Sequence of chain 2.A:
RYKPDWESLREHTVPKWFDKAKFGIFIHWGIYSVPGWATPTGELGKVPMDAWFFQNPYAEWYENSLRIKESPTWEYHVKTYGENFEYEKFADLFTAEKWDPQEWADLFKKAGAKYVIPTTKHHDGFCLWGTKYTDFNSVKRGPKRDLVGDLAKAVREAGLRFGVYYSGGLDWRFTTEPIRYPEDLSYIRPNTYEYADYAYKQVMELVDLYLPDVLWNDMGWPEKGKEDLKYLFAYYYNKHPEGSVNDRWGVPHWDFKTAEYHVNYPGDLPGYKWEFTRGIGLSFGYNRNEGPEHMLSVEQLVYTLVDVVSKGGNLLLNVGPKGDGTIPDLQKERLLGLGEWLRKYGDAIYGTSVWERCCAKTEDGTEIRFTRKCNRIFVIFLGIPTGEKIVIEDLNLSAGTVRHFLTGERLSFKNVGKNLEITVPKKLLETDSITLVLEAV

Binding-site contacts:
Ligand atom CAI contacts residue HIS129 of chain 2.A at 3.2 Å.
Ligand atom CAH contacts residue PHE290 of chain 2.A at 3.7 Å (hydrophobic).
Ligand atom CAL contacts residue ASP224 of chain 2.A at 3.8 Å.
Ligand atom CAA contacts residue PHE290 of chain 2.A at 3.6 Å (hydrophobic).
Ligand atom CAK contacts residue HIS128 of chain 2.A at 3.9 Å.
Ligand atom CAI contacts residue ASP224 of chain 2.A at 3.4 Å.
Ligand atom OAD contacts residue TRP67 of chain 2.A at 3.1 Å (h-bond).
Ligand atom CAL contacts residue PHE290 of chain 2.A at 4.0 Å (hydrophobic).
Ligand atom CAF contacts residue MET225 of chain 2.A at 4.1 Å (hydrophobic).
Ligand atom CAJ contacts residue HIS128 of chain 2.A at 3.9 Å.
Ligand atom CAA contacts residue GLU266 of chain 2.A at 3.7 Å.
Ligand atom NAG contacts residue ARG254 of chain 2.A at 3.9 Å.
Ligand atom OAD contacts residue HIS128 of chain 2.A at 3.0 Å.
Ligand atom CAA contacts residue THR283 of chain 2.A at 4.0 Å.
Ligand atom OAD contacts residue HIS129 of chain 2.A at 3.9 Å.
Ligand atom CAK contacts residue GLU66 of chain 2.A at 3.6 Å.
Ligand atom CAJ contacts residue TYR64 of chain 2.A at 4.0 Å (hydrophobic).
Ligand atom CAB contacts residue TRP222 of chain 2.A at 4.0 Å (hydrophobic).
Ligand atom CAB contacts residue HIS34 of chain 2.A at 3.5 Å.
Ligand atom OAE contacts residue HIS34 of chain 2.A at 2.8 Å (h-bond).
Ligand atom CAB contacts residue PHE32 of chain 2.A at 3.7 Å (hydrophobic).
Ligand atom CAF contacts residue ASP224 of chain 2.A at 3.1 Å.
Ligand atom OAE contacts residue ASP224 of chain 2.A at 3.4 Å (salt-bridge).
Ligand atom CAJ contacts residue GLU66 of chain 2.A at 3.4 Å.
Ligand atom CAH contacts residue HIS34 of chain 2.A at 3.9 Å.
Ligand atom CAB contacts residue TYR171 of chain 2.A at 3.7 Å (hydrophobic).
Ligand atom CAB contacts residue ASP224 of chain 2.A at 3.6 Å.
Ligand atom OAD contacts residue TYR64 of chain 2.A at 4.0 Å.
Ligand atom OAE contacts residue HIS128 of chain 2.A at 2.9 Å (h-bond).
Ligand atom CAK contacts residue HIS34 of chain 2.A at 3.6 Å.
Ligand atom CAI contacts residue TRP67 of chain 2.A at 3.9 Å (hydrophobic).
Ligand atom NAG contacts residue ASP224 of chain 2.A at 2.6 Å (salt-bridge).
Ligand atom CAK contacts residue PHE290 of chain 2.A at 3.9 Å (hydrophobic).
Ligand atom OAC contacts residue HIS129 of chain 2.A at 2.7 Å (h-bond).
Ligand atom OAD contacts residue GLU66 of chain 2.A at 2.6 Å (salt-bridge).
Ligand atom CAJ contacts residue TRP67 of chain 2.A at 3.8 Å (hydrophobic).
Ligand atom OAE contacts residue TYR171 of chain 2.A at 3.5 Å (h-bond).
Ligand atom CAK contacts residue ASP224 of chain 2.A at 4.0 Å.
Ligand atom CAI contacts residue HIS128 of chain 2.A at 4.1 Å.
Ligand atom OAC contacts residue TRP67 of chain 2.A at 2.9 Å (h-bond).

The protein below binds the small molecule below.
Small molecule (SMILES): CC(C)[C@@H]1NC[C@@H](O)[C@H](O)[C@@H]1O